Sequence of chain 1.E:
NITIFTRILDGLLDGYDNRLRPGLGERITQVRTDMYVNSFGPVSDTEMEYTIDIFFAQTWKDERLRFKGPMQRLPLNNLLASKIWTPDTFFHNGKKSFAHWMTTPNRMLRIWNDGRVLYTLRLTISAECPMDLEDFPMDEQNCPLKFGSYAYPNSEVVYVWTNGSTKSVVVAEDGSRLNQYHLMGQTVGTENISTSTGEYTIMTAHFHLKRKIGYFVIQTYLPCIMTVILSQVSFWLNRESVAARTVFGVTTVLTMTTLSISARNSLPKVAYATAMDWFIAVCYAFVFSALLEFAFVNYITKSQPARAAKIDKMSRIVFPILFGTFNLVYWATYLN

Binding-site contacts:
Ligand atom O5 contacts residue ASN205 of chain 1.E at 2.4 Å (h-bond).
Ligand atom C6 contacts residue ASN167 of chain 1.E at 3.8 Å.
Ligand atom O5 contacts residue GLU212 of chain 1.E at 4.5 Å.
Ligand atom C5 contacts residue ASN167 of chain 1.E at 3.8 Å.
Ligand atom C3 contacts residue ASN205 of chain 1.E at 3.8 Å.
Ligand atom C4 contacts residue ASN205 of chain 1.E at 4.2 Å.
Ligand atom O5 contacts residue ASN167 of chain 1.E at 3.4 Å (h-bond).
Ligand atom C1 contacts residue ASN167 of chain 1.E at 4.0 Å.
Ligand atom C1 contacts residue ASN205 of chain 1.E at 1.4 Å.
Ligand atom C2 contacts residue ASN205 of chain 1.E at 2.4 Å.
Ligand atom O7 contacts residue ASN205 of chain 1.E at 3.4 Å (h-bond).
Ligand atom N2 contacts residue ASN205 of chain 1.E at 2.9 Å (h-bond).
Ligand atom C8 contacts residue ASN205 of chain 1.E at 4.5 Å.
Ligand atom O6 contacts residue ASN167 of chain 1.E at 4.2 Å.
Ligand atom C7 contacts residue ASN205 of chain 1.E at 3.3 Å.
Ligand atom C5 contacts residue ASN205 of chain 1.E at 3.6 Å.

This protein binds this small molecule.
Small molecule (SMILES): CC(=O)N[C@@H]1[C@@H](O)[C@H](O)[C@@H](CO)O[C@H]1O